The protein below binds the small molecule below.
Small molecule (SMILES): CC(C)C[C@H](NC(=O)[C@H](C)NC(=O)[C@H](C)N)C(=O)N[C@@H](CO)C(=O)N[C@@H](CCC(N)=O)C(=O)N[C@@H](C)C(=O)N[C@@H](C)C=O

Sequence of chain 1.A:
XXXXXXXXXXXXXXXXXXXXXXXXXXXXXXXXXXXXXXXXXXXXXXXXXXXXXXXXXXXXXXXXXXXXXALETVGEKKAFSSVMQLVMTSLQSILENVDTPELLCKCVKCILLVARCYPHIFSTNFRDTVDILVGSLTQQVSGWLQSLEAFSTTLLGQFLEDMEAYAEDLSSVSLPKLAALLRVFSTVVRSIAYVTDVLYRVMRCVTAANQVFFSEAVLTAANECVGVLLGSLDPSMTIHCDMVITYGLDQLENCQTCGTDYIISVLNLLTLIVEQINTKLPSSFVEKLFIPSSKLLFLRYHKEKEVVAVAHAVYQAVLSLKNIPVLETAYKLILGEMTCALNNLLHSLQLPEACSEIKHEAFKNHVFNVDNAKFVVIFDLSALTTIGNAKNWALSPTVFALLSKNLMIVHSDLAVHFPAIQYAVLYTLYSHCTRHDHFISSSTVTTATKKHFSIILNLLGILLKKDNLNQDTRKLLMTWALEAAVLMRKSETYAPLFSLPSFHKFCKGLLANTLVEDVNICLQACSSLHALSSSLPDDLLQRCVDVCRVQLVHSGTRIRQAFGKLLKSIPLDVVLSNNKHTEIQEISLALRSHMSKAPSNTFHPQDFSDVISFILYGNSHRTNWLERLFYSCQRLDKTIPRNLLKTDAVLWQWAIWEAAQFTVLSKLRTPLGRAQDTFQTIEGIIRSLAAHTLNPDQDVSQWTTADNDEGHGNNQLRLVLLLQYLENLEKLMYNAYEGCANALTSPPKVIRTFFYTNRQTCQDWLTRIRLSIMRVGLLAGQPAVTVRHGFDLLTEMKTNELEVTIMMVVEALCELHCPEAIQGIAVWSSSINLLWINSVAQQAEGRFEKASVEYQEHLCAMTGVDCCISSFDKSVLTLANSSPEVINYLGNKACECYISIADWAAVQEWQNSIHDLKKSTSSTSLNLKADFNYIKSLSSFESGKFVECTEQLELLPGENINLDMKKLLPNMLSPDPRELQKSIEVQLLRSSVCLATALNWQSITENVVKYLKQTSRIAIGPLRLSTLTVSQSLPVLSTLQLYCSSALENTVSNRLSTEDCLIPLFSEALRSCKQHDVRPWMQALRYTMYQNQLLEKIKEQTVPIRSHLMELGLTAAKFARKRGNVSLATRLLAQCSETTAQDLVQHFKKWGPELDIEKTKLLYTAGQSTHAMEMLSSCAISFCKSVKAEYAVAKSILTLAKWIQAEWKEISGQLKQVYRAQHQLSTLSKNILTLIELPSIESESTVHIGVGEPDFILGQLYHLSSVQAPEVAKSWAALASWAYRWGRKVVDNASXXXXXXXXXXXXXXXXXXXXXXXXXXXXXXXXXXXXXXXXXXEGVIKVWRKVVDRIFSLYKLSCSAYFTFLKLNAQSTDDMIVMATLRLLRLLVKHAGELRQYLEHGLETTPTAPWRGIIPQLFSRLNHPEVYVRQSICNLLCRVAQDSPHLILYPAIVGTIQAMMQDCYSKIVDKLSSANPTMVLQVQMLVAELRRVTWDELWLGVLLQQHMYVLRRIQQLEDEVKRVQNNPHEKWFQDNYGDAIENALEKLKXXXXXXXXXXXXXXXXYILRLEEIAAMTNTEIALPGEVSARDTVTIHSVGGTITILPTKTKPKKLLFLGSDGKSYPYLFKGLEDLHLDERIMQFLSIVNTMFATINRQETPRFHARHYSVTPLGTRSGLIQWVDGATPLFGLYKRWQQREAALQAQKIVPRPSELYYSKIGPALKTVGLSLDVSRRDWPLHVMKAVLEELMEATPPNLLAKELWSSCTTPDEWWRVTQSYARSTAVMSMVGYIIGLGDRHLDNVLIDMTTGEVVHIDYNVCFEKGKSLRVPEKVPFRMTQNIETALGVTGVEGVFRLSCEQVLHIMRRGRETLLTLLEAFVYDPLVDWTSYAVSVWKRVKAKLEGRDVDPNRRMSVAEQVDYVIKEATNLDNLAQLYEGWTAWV

Binding-site contacts:
Ligand atom C contacts residue GLY3406 of chain 1.A at 4.3 Å.
Ligand atom CB contacts residue GLY3406 of chain 1.A at 4.1 Å.
Ligand atom CD contacts residue TYR3404 of chain 1.A at 4.3 Å (hydrophobic).
Ligand atom CD1 contacts residue ASP2089 of chain 1.A at 2.8 Å.
Ligand atom O contacts residue TYR3404 of chain 1.A at 4.3 Å.
Ligand atom CB contacts residue HIS2087 of chain 1.A at 4.2 Å.
Ligand atom CD2 contacts residue PHE1965 of chain 1.A at 4.4 Å (hydrophobic).
Ligand atom CG contacts residue TYR3404 of chain 1.A at 3.7 Å (hydrophobic).
Ligand atom CD1 contacts residue HIS2087 of chain 1.A at 3.9 Å.
Ligand atom CG contacts residue ASP2089 of chain 1.A at 3.3 Å.
Ligand atom C contacts residue TYR3404 of chain 1.A at 4.2 Å (hydrophobic).
Ligand atom CA contacts residue ASP2085 of chain 1.A at 3.9 Å.
Ligand atom CD2 contacts residue PRO1999 of chain 1.A at 4.0 Å (hydrophobic).
Ligand atom O contacts residue TYR3404 of chain 1.A at 3.5 Å.
Ligand atom OG contacts residue HIS2087 of chain 1.A at 2.8 Å (h-bond).
Ligand atom CA contacts residue TYR3404 of chain 1.A at 4.2 Å (hydrophobic).
Ligand atom CG contacts residue GLY3406 of chain 1.A at 4.3 Å.
Ligand atom NE2 contacts residue TYR3404 of chain 1.A at 4.1 Å.
Ligand atom O contacts residue TYR3404 of chain 1.A at 4.0 Å.
Ligand atom N contacts residue TYR3404 of chain 1.A at 4.2 Å.
Ligand atom CG contacts residue HIS2087 of chain 1.A at 4.4 Å.
Ligand atom NE2 contacts residue VAL2117 of chain 1.A at 2.8 Å (h-bond).
Ligand atom OG contacts residue ASP2085 of chain 1.A at 2.9 Å (salt-bridge).
Ligand atom NE2 contacts residue LEU2115 of chain 1.A at 3.6 Å.
Ligand atom CD1 contacts residue GLY3406 of chain 1.A at 4.3 Å.
Ligand atom CD contacts residue VAL2117 of chain 1.A at 3.5 Å (hydrophobic).
Ligand atom OE1 contacts residue LEU2115 of chain 1.A at 4.1 Å.
Ligand atom OE1 contacts residue VAL2117 of chain 1.A at 3.5 Å.
Ligand atom CB contacts residue HIS2087 of chain 1.A at 3.7 Å.
Ligand atom CB contacts residue ASP2089 of chain 1.A at 4.0 Å.
Ligand atom CB contacts residue ASP2085 of chain 1.A at 3.6 Å.
Ligand atom OE1 contacts residue ARG2116 of chain 1.A at 3.6 Å.
Ligand atom CD1 contacts residue PHE1965 of chain 1.A at 4.0 Å (hydrophobic).
Ligand atom CD2 contacts residue GLY3406 of chain 1.A at 3.8 Å.
Ligand atom CA contacts residue GLY3406 of chain 1.A at 4.3 Å.
Ligand atom CD contacts residue LEU2115 of chain 1.A at 4.1 Å (hydrophobic).
Ligand atom O contacts residue GLY3406 of chain 1.A at 3.6 Å.
Ligand atom C contacts residue TYR3404 of chain 1.A at 4.1 Å (hydrophobic).